Binding-site contacts:
Ligand atom C1' contacts residue GLU127 of chain 1.A at 4.1 Å.
Ligand atom O1' contacts residue GLU127 of chain 1.A at 3.2 Å (salt-bridge).
Ligand atom C2' contacts residue SER86 of chain 1.A at 4.0 Å.
Ligand atom O3' contacts residue LYS200 of chain 1.A at 3.8 Å.
Ligand atom O4' contacts residue THR125 of chain 1.A at 2.8 Å (h-bond).
Ligand atom O2B contacts residue ASN190 of chain 1.A at 2.9 Å (h-bond).
Ligand atom O1' contacts residue ASN88 of chain 1.A at 3.7 Å.
Ligand atom O1B contacts residue ASN88 of chain 1.A at 3.0 Å (h-bond).
Ligand atom O5' contacts residue NAD1 of chain 1.E at 3.6 Å.
Ligand atom O3' contacts residue TYR161 of chain 1.A at 3.1 Å (h-bond).
Ligand atom C1' contacts residue ASN190 of chain 1.A at 3.5 Å.
Ligand atom O4' contacts residue TYR161 of chain 1.A at 2.6 Å (h-bond).
Ligand atom O2B contacts residue GLU127 of chain 1.A at 3.6 Å.
Ligand atom C5' contacts residue ASN190 of chain 1.A at 3.9 Å.
Ligand atom O3' contacts residue SER86 of chain 1.A at 2.7 Å (h-bond).
Ligand atom C1' contacts residue NAD1 of chain 1.E at 4.2 Å.
Ligand atom O2B contacts residue TYR291 of chain 1.A at 4.3 Å.
Ligand atom C4' contacts residue NAD1 of chain 1.E at 3.4 Å.
Ligand atom C3' contacts residue TYR161 of chain 1.A at 3.7 Å (hydrophobic).
Ligand atom O2' contacts residue SER86 of chain 1.A at 3.3 Å (h-bond).
Ligand atom O5' contacts residue GLU127 of chain 1.A at 3.8 Å.
Ligand atom C5' contacts residue THR125 of chain 1.A at 3.9 Å.
Ligand atom O4' contacts residue GLU127 of chain 1.A at 4.3 Å.
Ligand atom C2' contacts residue LYS200 of chain 1.A at 3.6 Å.
Ligand atom C2' contacts residue NAD1 of chain 1.E at 4.0 Å.
Ligand atom O1B contacts residue ARG284 of chain 1.A at 2.8 Å (salt-bridge).
Ligand atom C3' contacts residue SER86 of chain 1.A at 3.4 Å.
Ligand atom C4' contacts residue THR125 of chain 1.A at 3.9 Å.
Ligand atom C4' contacts residue GLU127 of chain 1.A at 4.2 Å.
Ligand atom O1B contacts residue GLU127 of chain 1.A at 3.8 Å.
Ligand atom O3' contacts residue NAD1 of chain 1.E at 3.9 Å.
Ligand atom O5' contacts residue ASN190 of chain 1.A at 3.0 Å (h-bond).
Ligand atom O1' contacts residue ASN190 of chain 1.A at 4.0 Å.
Ligand atom C5' contacts residue GLU127 of chain 1.A at 3.2 Å.
Ligand atom O2' contacts residue LYS200 of chain 1.A at 2.7 Å (salt-bridge).
Ligand atom O2B contacts residue ARG225 of chain 1.A at 2.9 Å (salt-bridge).
Ligand atom O4' contacts residue NAD1 of chain 1.E at 3.8 Å.
Ligand atom C5' contacts residue NAD1 of chain 1.E at 4.0 Å.
Ligand atom C3' contacts residue NAD1 of chain 1.E at 4.1 Å.
Ligand atom C4' contacts residue TYR161 of chain 1.A at 3.6 Å (hydrophobic).

The protein below binds the small molecule below.
Small molecule (SMILES): Cc1cn([C@H]2C[C@H](O)[C@@H](CO[P](=O)(O)O[P](=O)(O)O[C@H]3OC[C@@H](O)[C@H](O)[C@H]3O)O2)c(=O)[nH]c1=O

Sequence of chain 1.A:
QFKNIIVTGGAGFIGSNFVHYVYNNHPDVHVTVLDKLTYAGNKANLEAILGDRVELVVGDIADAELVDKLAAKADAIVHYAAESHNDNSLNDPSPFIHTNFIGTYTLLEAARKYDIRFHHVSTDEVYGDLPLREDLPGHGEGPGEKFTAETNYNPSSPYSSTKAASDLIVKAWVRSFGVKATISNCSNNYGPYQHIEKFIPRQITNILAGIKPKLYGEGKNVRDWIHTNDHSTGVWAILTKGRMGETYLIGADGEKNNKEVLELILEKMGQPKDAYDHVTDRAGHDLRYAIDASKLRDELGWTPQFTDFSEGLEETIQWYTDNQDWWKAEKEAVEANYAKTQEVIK